A protein and the small-molecule ligand that binds it are described below.
Small molecule (SMILES): Nc1ncnc2c1ncn2[C@@H]1O[C@H](COP(=O)(O)OP(=O)(O)OC[C@H]2O[C@H](O)[C@H](O)[C@@H]2O)[C@@H](O)[C@H]1O

Sequence of chain 1.D:
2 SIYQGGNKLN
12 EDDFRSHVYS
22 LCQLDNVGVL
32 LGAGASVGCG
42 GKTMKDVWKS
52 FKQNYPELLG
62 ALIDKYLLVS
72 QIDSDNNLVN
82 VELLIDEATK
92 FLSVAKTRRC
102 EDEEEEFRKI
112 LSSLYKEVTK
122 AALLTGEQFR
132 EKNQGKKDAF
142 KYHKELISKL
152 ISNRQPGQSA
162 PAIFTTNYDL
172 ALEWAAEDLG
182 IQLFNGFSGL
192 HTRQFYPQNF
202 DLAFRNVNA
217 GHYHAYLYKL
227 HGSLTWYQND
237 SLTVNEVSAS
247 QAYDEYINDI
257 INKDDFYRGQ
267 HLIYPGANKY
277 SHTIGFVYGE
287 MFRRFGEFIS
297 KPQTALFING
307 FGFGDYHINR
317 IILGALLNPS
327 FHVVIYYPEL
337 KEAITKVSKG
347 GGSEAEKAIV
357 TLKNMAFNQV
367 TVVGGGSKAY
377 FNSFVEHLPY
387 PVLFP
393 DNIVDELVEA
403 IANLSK

Binding-site contacts:
Ligand atom N6 contacts residue TYR376 of chain 1.D at 4.0 Å.
Ligand atom N6 contacts residue GLY35 of chain 1.D at 4.2 Å.
Ligand atom C5 contacts residue GLY35 of chain 1.D at 4.1 Å.
Ligand atom PB contacts residue GLY308 of chain 1.D at 3.8 Å.
Ligand atom O1B contacts residue PHE309 of chain 1.D at 4.2 Å.
Ligand atom O4' contacts residue GLY306 of chain 1.D at 3.7 Å.
Ligand atom O2A contacts residue ALA34 of chain 1.D at 3.8 Å.
Ligand atom O3D contacts residue GLU83 of chain 1.D at 2.5 Å (salt-bridge).
Ligand atom C6 contacts residue TYR376 of chain 1.D at 4.0 Å (hydrophobic).
Ligand atom C2 contacts residue TYR376 of chain 1.D at 4.1 Å (hydrophobic).
Ligand atom C4 contacts residue GLY35 of chain 1.D at 4.3 Å.
Ligand atom O2B contacts residue GLY306 of chain 1.D at 3.5 Å (h-bond).
Ligand atom C1' contacts residue PRO334 of chain 1.D at 4.2 Å (hydrophobic).
Ligand atom C4' contacts residue GLY306 of chain 1.D at 4.0 Å.
Ligand atom C6 contacts residue GLY35 of chain 1.D at 3.7 Å.
Ligand atom O4D contacts residue THR167 of chain 1.D at 4.1 Å.
Ligand atom C2D contacts residue GLU83 of chain 1.D at 3.3 Å.
Ligand atom C5D contacts residue ALA34 of chain 1.D at 3.8 Å (hydrophobic).
Ligand atom N6 contacts residue VAL38 of chain 1.D at 4.0 Å.
Ligand atom O2B contacts residue GLY35 of chain 1.D at 4.2 Å.
Ligand atom O1D contacts residue HIS227 of chain 1.D at 4.0 Å.
Ligand atom O3A contacts residue GLY308 of chain 1.D at 4.1 Å.
Ligand atom O1D contacts residue ASP311 of chain 1.D at 3.2 Å (salt-bridge).
Ligand atom O3D contacts residue MET45 of chain 1.D at 3.5 Å (h-bond).
Ligand atom O1B contacts residue GLY308 of chain 1.D at 2.7 Å (h-bond).
Ligand atom N1 contacts residue TYR376 of chain 1.D at 3.8 Å.
Ligand atom N1 contacts residue PHE377 of chain 1.D at 4.3 Å.
Ligand atom C3D contacts residue GLU83 of chain 1.D at 3.4 Å.
Ligand atom O4' contacts residue GLY35 of chain 1.D at 4.1 Å.
Ligand atom N3 contacts residue GLY306 of chain 1.D at 4.2 Å.
Ligand atom O2' contacts residue PRO334 of chain 1.D at 3.5 Å.
Ligand atom C2 contacts residue GLY35 of chain 1.D at 3.8 Å.
Ligand atom O2A contacts residue THR44 of chain 1.D at 4.1 Å.
Ligand atom O1B contacts residue PHE307 of chain 1.D at 3.5 Å.
Ligand atom O2B contacts residue ALA34 of chain 1.D at 3.2 Å.
Ligand atom N3 contacts residue GLY35 of chain 1.D at 4.2 Å.
Ligand atom C2 contacts residue ASN305 of chain 1.D at 4.1 Å.
Ligand atom O2D contacts residue GLU83 of chain 1.D at 2.9 Å (salt-bridge).
Ligand atom N1 contacts residue GLY35 of chain 1.D at 3.6 Å.
Ligand atom C5' contacts residue GLY306 of chain 1.D at 4.0 Å.